This protein binds this small molecule.
Small molecule (SMILES): CCCCCCCCCC(=O)CSCCNC(=O)CCNC(=O)[C@H](O)C(C)(C)CO[P](=O)(O)O[P](=O)(O)OC[C@H]1O[C@H](n2cnc3c(N)ncnc32)[C@@H](O)[C@H]1OP(=O)(O)O

Sequence of chain 1.F:
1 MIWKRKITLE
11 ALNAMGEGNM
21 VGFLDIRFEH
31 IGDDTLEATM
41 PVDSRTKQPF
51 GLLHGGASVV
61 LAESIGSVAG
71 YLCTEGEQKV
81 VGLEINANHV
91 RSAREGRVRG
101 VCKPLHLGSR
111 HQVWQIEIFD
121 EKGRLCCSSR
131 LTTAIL

Binding-site contacts:
Ligand atom P2A contacts residue GLY108 of chain 1.F at 3.8 Å.
Ligand atom O5A contacts residue HIS111 of chain 1.F at 2.9 Å (h-bond).
Ligand atom O3A contacts residue ARG110 of chain 1.F at 4.0 Å.
Ligand atom O5A contacts residue HIS106 of chain 1.F at 4.3 Å.
Ligand atom CDP contacts residue ARG110 of chain 1.F at 3.8 Å.
Ligand atom OAP contacts residue HIS111 of chain 1.F at 2.9 Å.
Ligand atom P1A contacts residue SER109 of chain 1.F at 3.5 Å.
Ligand atom O4A contacts residue GLY108 of chain 1.F at 3.8 Å.
Ligand atom O3A contacts residue GLY108 of chain 1.F at 3.5 Å.
Ligand atom P2A contacts residue SER109 of chain 1.F at 3.7 Å.
Ligand atom OAP contacts residue HIS106 of chain 1.F at 4.3 Å.
Ligand atom O2A contacts residue SER109 of chain 1.F at 3.3 Å (h-bond).
Ligand atom C5B contacts residue ARG110 of chain 1.F at 3.1 Å.
Ligand atom CAP contacts residue HIS111 of chain 1.F at 4.3 Å.
Ligand atom O4A contacts residue HIS106 of chain 1.F at 2.8 Å (h-bond).
Ligand atom P2A contacts residue HIS111 of chain 1.F at 3.8 Å.
Ligand atom P2A contacts residue HIS106 of chain 1.F at 4.1 Å.
Ligand atom O5A contacts residue SER109 of chain 1.F at 3.4 Å (h-bond).
Ligand atom O5A contacts residue GLY108 of chain 1.F at 3.5 Å.
Ligand atom O5B contacts residue ARG110 of chain 1.F at 3.0 Å (salt-bridge).
Ligand atom N9A contacts residue ARG110 of chain 1.F at 4.4 Å.
Ligand atom C1B contacts residue ARG110 of chain 1.F at 4.2 Å.
Ligand atom CCP contacts residue HIS111 of chain 1.F at 3.8 Å.
Ligand atom O6A contacts residue HIS111 of chain 1.F at 4.3 Å.
Ligand atom C3B contacts residue ARG110 of chain 1.F at 4.2 Å.
Ligand atom C5B contacts residue SER109 of chain 1.F at 4.2 Å.
Ligand atom O5B contacts residue SER109 of chain 1.F at 3.5 Å (h-bond).
Ligand atom O5A contacts residue ARG110 of chain 1.F at 3.0 Å (salt-bridge).
Ligand atom C4B contacts residue ARG110 of chain 1.F at 3.0 Å.
Ligand atom O6A contacts residue ARG110 of chain 1.F at 3.8 Å.
Ligand atom O4A contacts residue HIS111 of chain 1.F at 3.5 Å.
Ligand atom O4B contacts residue ARG110 of chain 1.F at 3.2 Å (salt-bridge).
Ligand atom P2A contacts residue ARG110 of chain 1.F at 4.0 Å.
Ligand atom P1A contacts residue ARG110 of chain 1.F at 4.4 Å.
Ligand atom C8A contacts residue ARG110 of chain 1.F at 3.9 Å.
Ligand atom O6A contacts residue SER109 of chain 1.F at 4.5 Å.
Ligand atom CCP contacts residue ARG110 of chain 1.F at 4.2 Å.
Ligand atom O3A contacts residue SER109 of chain 1.F at 2.8 Å (h-bond).